Binding-site contacts:
Ligand atom O3' contacts residue LYS8 of chain 42.C at 3.8 Å.
Ligand atom OP1 contacts residue ASN134 of chain 42.C at 4.2 Å.
Ligand atom P contacts residue LYS8 of chain 42.C at 3.0 Å.
Ligand atom C4' contacts residue GLU74 of chain 42.C at 3.9 Å.
Ligand atom OP1 contacts residue LYS10 of chain 42.C at 4.3 Å.
Ligand atom O4' contacts residue GLU74 of chain 42.C at 3.7 Å.
Ligand atom C2' contacts residue GLU74 of chain 42.C at 4.1 Å.
Ligand atom P contacts residue LYS10 of chain 42.C at 4.0 Å.
Ligand atom OP1 contacts residue PRO132 of chain 42.C at 3.6 Å.
Ligand atom OP1 contacts residue LYS8 of chain 42.C at 2.6 Å (salt-bridge).
Ligand atom OP2 contacts residue LYS8 of chain 42.C at 2.9 Å (salt-bridge).
Ligand atom O5' contacts residue LYS8 of chain 42.C at 4.5 Å.
Ligand atom O2' contacts residue ASN134 of chain 42.C at 3.2 Å (h-bond).
Ligand atom O2' contacts residue GLU74 of chain 42.C at 3.2 Å.
Ligand atom C2' contacts residue ASN134 of chain 42.C at 4.3 Å.
Ligand atom C1' contacts residue GLU74 of chain 42.C at 3.8 Å.
Ligand atom O3' contacts residue ASN134 of chain 42.C at 4.2 Å.
Ligand atom O2' contacts residue LEU135 of chain 42.C at 4.3 Å.
Ligand atom OP2 contacts residue LYS10 of chain 42.C at 2.9 Å.

The protein below binds the small molecule below.
Small molecule (SMILES): Nc1ccn([C@@H]2O[C@H](CO[P](=O)(O)O[C@H]3[C@@H](O)[C@H](n4ccc(N)nc4=O)O[C@@H]3CO[P](=O)(O)O[C@H]3[C@@H](O)[C@H](n4ccc(N)nc4=O)O[C@@H]3CO)[C@@H](O)[C@H]2O)c(=O)n1

Sequence of chain 42.C:
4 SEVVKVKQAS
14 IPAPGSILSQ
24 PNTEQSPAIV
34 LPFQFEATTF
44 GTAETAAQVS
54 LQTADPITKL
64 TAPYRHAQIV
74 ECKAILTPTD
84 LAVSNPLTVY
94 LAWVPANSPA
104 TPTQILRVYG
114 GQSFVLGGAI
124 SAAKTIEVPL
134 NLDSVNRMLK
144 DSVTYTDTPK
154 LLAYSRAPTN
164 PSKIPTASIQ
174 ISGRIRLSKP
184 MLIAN